Sequence of chain 1.B:
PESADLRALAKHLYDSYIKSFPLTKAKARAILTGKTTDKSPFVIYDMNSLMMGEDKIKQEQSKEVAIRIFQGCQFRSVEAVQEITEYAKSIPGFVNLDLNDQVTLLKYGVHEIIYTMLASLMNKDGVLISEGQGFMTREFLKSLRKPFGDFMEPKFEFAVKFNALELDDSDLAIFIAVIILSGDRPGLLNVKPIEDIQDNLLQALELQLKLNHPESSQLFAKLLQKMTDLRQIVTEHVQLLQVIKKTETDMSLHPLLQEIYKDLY

Binding-site contacts:
Ligand atom O22 contacts residue ARG83 of chain 1.B at 2.8 Å (salt-bridge).
Ligand atom C28 contacts residue ARG75 of chain 1.B at 3.5 Å.
Ligand atom F35 contacts residue LEU50 of chain 1.B at 3.6 Å.
Ligand atom C1 contacts residue LEU125 of chain 1.B at 3.5 Å (hydrophobic).
Ligand atom C7 contacts residue LEU148 of chain 1.B at 3.4 Å (hydrophobic).
Ligand atom C14 contacts residue LEU128 of chain 1.B at 3.8 Å (hydrophobic).
Ligand atom C29 contacts residue LEU50 of chain 1.B at 3.6 Å (hydrophobic).
Ligand atom C13 contacts residue ILE136 of chain 1.B at 3.8 Å (hydrophobic).
Ligand atom O21 contacts residue GLU138 of chain 1.B at 2.7 Å (salt-bridge).
Ligand atom C23 contacts residue CYS80 of chain 1.B at 3.7 Å (hydrophobic).
Ligand atom C24 contacts residue CYS80 of chain 1.B at 3.5 Å (hydrophobic).
Ligand atom O11 contacts residue ARG83 of chain 1.B at 3.4 Å (salt-bridge).
Ligand atom C19 contacts residue ILE76 of chain 1.B at 3.6 Å (hydrophobic).
Ligand atom C10 contacts residue LEU135 of chain 1.B at 3.5 Å (hydrophobic).
Ligand atom C20 contacts residue CYS80 of chain 1.B at 3.7 Å (hydrophobic).
Ligand atom S7 contacts residue MET159 of chain 1.B at 3.3 Å.
Ligand atom C8 contacts residue LEU135 of chain 1.B at 3.2 Å (hydrophobic).
Ligand atom C14 contacts residue ARG83 of chain 1.B at 3.7 Å.
Ligand atom C3 contacts residue LEU125 of chain 1.B at 3.4 Å (hydrophobic).
Ligand atom C17 contacts residue GLU138 of chain 1.B at 3.5 Å.
Ligand atom C24 contacts residue ILE76 of chain 1.B at 3.5 Å (hydrophobic).
Ligand atom C8 contacts residue LEU125 of chain 1.B at 3.7 Å (hydrophobic).
Ligand atom C9 contacts residue ILE121 of chain 1.B at 3.7 Å (hydrophobic).
Ligand atom C22 contacts residue ILE76 of chain 1.B at 3.8 Å (hydrophobic).
Ligand atom F34 contacts residue ARG75 of chain 1.B at 3.5 Å.
Ligand atom C30 contacts residue ARG75 of chain 1.B at 3.5 Å.
Ligand atom C12 contacts residue ARG83 of chain 1.B at 3.6 Å.
Ligand atom C11 contacts residue LEU148 of chain 1.B at 3.7 Å (hydrophobic).
Ligand atom C17 contacts residue ARG83 of chain 1.B at 3.6 Å.
Ligand atom C24 contacts residue GLY79 of chain 1.B at 3.4 Å.
Ligand atom C6 contacts residue ARG83 of chain 1.B at 3.6 Å.
Ligand atom F33 contacts residue LEU50 of chain 1.B at 3.0 Å.
Ligand atom C20 contacts residue GLY79 of chain 1.B at 3.8 Å.
Ligand atom O22 contacts residue GLU138 of chain 1.B at 3.6 Å (salt-bridge).
Ligand atom F35 contacts residue GLU54 of chain 1.B at 3.1 Å.
Ligand atom C32 contacts residue LEU50 of chain 1.B at 3.7 Å (hydrophobic).
Ligand atom C11 contacts residue ILE76 of chain 1.B at 3.7 Å (hydrophobic).
Ligand atom O1 contacts residue MET159 of chain 1.B at 3.2 Å.
Ligand atom C2 contacts residue ARG83 of chain 1.B at 3.6 Å.
Ligand atom C7 contacts residue MET159 of chain 1.B at 3.8 Å (hydrophobic).

This small molecule binds to this protein.
Small molecule (SMILES): CCC#CCOc1cc(COc2ccc(C(F)(F)F)cc2)ccc1Sc1ccc(OCC(=O)O)c2c1CCCC2